Sequence of chain 1.C:
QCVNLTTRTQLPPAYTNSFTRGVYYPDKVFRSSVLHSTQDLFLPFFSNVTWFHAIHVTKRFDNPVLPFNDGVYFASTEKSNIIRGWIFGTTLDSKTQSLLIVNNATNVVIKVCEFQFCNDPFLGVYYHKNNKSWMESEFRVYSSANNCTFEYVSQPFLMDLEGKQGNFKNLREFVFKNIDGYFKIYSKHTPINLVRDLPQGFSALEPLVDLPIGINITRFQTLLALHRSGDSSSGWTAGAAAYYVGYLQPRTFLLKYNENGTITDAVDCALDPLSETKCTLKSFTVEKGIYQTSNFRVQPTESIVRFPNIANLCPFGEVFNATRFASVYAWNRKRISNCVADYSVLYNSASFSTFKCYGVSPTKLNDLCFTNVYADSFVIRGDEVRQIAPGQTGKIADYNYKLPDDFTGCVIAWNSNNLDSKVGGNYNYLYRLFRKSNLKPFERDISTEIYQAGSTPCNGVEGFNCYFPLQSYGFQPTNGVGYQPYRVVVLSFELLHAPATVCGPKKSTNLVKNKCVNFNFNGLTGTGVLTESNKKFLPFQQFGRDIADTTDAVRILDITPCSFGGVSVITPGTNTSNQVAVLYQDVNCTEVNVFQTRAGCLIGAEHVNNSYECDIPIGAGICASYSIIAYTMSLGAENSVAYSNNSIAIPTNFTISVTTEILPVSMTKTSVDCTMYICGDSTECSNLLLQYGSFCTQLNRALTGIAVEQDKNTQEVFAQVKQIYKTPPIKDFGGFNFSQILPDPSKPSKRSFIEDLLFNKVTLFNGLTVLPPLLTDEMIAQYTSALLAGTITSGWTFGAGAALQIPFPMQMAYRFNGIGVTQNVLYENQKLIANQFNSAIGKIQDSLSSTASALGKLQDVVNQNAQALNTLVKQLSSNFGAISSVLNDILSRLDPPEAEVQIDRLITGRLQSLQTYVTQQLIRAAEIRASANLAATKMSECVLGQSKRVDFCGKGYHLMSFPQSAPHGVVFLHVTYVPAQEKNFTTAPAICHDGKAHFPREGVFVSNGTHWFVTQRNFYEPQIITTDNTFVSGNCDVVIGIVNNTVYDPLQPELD

Binding-site contacts:
Ligand atom C1 contacts residue ASN165 of chain 1.C at 1.4 Å.
Ligand atom O5 contacts residue ASN165 of chain 1.C at 2.4 Å (h-bond).
Ligand atom C6 contacts residue ASN164 of chain 1.C at 3.8 Å.
Ligand atom C4 contacts residue ASN165 of chain 1.C at 4.3 Å.
Ligand atom C2 contacts residue ASN165 of chain 1.C at 2.5 Å.
Ligand atom C3 contacts residue ASN165 of chain 1.C at 3.8 Å.
Ligand atom N2 contacts residue ASN165 of chain 1.C at 2.9 Å (h-bond).
Ligand atom C5 contacts residue ASN165 of chain 1.C at 3.7 Å.
Ligand atom C5 contacts residue ASN164 of chain 1.C at 4.5 Å.
Ligand atom O5 contacts residue ASN164 of chain 1.C at 4.4 Å.
Ligand atom O6 contacts residue ASN164 of chain 1.C at 2.8 Å (h-bond).
Ligand atom O7 contacts residue ASN165 of chain 1.C at 3.8 Å.
Ligand atom C7 contacts residue ASN165 of chain 1.C at 3.5 Å.

This protein binds this small molecule.
Small molecule (SMILES): CC(=O)N[C@@H]1[C@@H](O)[C@H](O)[C@@H](CO)O[C@H]1O